Binding-site contacts:
Ligand atom N2 contacts residue ASN139 of chain 1.E at 3.2 Å (h-bond).
Ligand atom C1 contacts residue ASN139 of chain 1.E at 1.5 Å.
Ligand atom C5 contacts residue ASN139 of chain 1.E at 3.5 Å.
Ligand atom C2 contacts residue ASN139 of chain 1.E at 2.8 Å.
Ligand atom C4 contacts residue ASN139 of chain 1.E at 4.3 Å.
Ligand atom C3 contacts residue ASN139 of chain 1.E at 3.9 Å.
Ligand atom O5 contacts residue ASN139 of chain 1.E at 2.4 Å (h-bond).

Sequence of chain 1.E:
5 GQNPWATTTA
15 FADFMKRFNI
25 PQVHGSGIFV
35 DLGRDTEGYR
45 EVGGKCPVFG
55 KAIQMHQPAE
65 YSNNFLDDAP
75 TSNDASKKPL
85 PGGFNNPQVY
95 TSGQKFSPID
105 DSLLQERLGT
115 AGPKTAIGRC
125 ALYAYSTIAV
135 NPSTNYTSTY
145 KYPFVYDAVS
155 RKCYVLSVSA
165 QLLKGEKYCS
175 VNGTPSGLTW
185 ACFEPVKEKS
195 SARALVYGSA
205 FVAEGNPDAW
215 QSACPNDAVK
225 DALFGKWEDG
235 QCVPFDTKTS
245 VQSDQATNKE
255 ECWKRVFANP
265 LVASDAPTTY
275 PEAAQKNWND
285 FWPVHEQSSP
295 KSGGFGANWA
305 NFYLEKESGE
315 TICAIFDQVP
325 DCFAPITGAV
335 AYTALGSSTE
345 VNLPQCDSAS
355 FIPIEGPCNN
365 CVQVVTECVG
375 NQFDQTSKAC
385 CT

A small-molecule ligand and the protein it binds are described below.
Small molecule (SMILES): CC(=O)N[C@@H]1[C@@H](O)[C@H](O)[C@@H](CO)O[C@H]1O